A small-molecule ligand and the protein it binds are described below.
Small molecule (SMILES): COC1=CC(=O)c2c(c(COc3ccc([N+](=O)[O-])cc3)c(C)n2C)C1=O

Binding-site contacts:
Ligand atom C37 contacts residue PHE106 of chain 1.C at 3.7 Å (hydrophobic).
Ligand atom C2 contacts residue TYR126 of chain 1.A at 3.3 Å (hydrophobic).
Ligand atom C1 contacts residue FAD1 of chain 1.I at 3.7 Å.
Ligand atom O20 contacts residue GLY150 of chain 1.C at 3.2 Å (h-bond).
Ligand atom O44 contacts residue TYR128 of chain 1.A at 3.6 Å.
Ligand atom C28 contacts residue TYR128 of chain 1.A at 3.1 Å (hydrophobic).
Ligand atom O10 contacts residue GLY149 of chain 1.C at 3.4 Å.
Ligand atom C26 contacts residue MET154 of chain 1.C at 3.7 Å (hydrophobic).
Ligand atom O35 contacts residue PHE232 of chain 1.A at 3.0 Å.
Ligand atom O36 contacts residue PHE236 of chain 1.A at 2.9 Å.
Ligand atom O10 contacts residue GLY150 of chain 1.C at 3.7 Å.
Ligand atom C25 contacts residue GLY150 of chain 1.C at 3.5 Å.
Ligand atom C25 contacts residue MET154 of chain 1.C at 3.7 Å (hydrophobic).
Ligand atom C6 contacts residue FAD1 of chain 1.I at 3.6 Å.
Ligand atom C37 contacts residue PHE178 of chain 1.A at 3.5 Å (hydrophobic).
Ligand atom C4 contacts residue FAD1 of chain 1.I at 3.6 Å.
Ligand atom C5 contacts residue TYR128 of chain 1.A at 3.5 Å (hydrophobic).
Ligand atom C12 contacts residue TRP105 of chain 1.C at 3.6 Å (hydrophobic).
Ligand atom C2 contacts residue TYR128 of chain 1.A at 3.6 Å (hydrophobic).
Ligand atom C6 contacts residue TYR128 of chain 1.A at 3.1 Å (hydrophobic).
Ligand atom C37 contacts residue FAD1 of chain 1.I at 3.7 Å.
Ligand atom C12 contacts residue TYR126 of chain 1.A at 3.7 Å (hydrophobic).
Ligand atom O35 contacts residue TYR128 of chain 1.A at 3.6 Å.
Ligand atom N7 contacts residue FAD1 of chain 1.I at 3.6 Å.
Ligand atom O11 contacts residue TYR126 of chain 1.A at 2.7 Å (h-bond).
Ligand atom O20 contacts residue GLY149 of chain 1.C at 3.8 Å.
Ligand atom O20 contacts residue FAD1 of chain 1.I at 3.8 Å.
Ligand atom C45 contacts residue PRO68 of chain 1.A at 3.5 Å (hydrophobic).
Ligand atom O11 contacts residue FAD1 of chain 1.I at 3.5 Å.
Ligand atom C19 contacts residue HIS161 of chain 1.C at 3.7 Å.
Ligand atom C25 contacts residue GLY149 of chain 1.C at 3.6 Å.
Ligand atom C12 contacts residue FAD1 of chain 1.I at 3.6 Å.
Ligand atom O36 contacts residue PHE232 of chain 1.A at 3.1 Å.
Ligand atom C29 contacts residue TYR128 of chain 1.A at 3.5 Å (hydrophobic).
Ligand atom C3 contacts residue FAD1 of chain 1.I at 3.7 Å.
Ligand atom C2 contacts residue FAD1 of chain 1.I at 3.5 Å.
Ligand atom N34 contacts residue PHE232 of chain 1.A at 3.2 Å.
Ligand atom C1 contacts residue PRO68 of chain 1.A at 3.7 Å (hydrophobic).
Ligand atom C1 contacts residue TYR128 of chain 1.A at 3.2 Å (hydrophobic).
Ligand atom C8 contacts residue FAD1 of chain 1.I at 3.7 Å.

Sequence of chain 1.C:
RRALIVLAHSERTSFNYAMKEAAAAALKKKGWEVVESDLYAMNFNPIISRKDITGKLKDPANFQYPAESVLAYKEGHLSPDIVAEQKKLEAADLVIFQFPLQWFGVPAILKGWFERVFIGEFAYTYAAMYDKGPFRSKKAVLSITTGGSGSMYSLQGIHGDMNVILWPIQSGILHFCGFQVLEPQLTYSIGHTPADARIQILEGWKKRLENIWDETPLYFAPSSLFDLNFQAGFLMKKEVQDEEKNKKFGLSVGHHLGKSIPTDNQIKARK

Sequence of chain 1.A:
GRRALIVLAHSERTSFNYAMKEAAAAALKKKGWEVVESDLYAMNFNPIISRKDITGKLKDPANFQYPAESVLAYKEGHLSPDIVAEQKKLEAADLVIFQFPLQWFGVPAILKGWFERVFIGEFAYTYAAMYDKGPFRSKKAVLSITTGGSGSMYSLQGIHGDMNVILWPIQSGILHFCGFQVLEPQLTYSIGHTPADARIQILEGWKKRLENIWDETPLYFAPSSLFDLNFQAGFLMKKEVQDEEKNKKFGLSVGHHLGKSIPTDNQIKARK